This small molecule binds to this protein.
Small molecule (SMILES): CC(=O)N[C@@H]1[C@@H](O)[C@H](O)[C@@H](CO)O[C@H]1O

Binding-site contacts:
Ligand atom O5 contacts residue LYS117 of chain 1.C at 3.7 Å.
Ligand atom O7 contacts residue ASN103 of chain 1.C at 3.9 Å.
Ligand atom C5 contacts residue ASN103 of chain 1.C at 3.7 Å.
Ligand atom O5 contacts residue ASN103 of chain 1.C at 2.4 Å (h-bond).
Ligand atom C5 contacts residue LYS117 of chain 1.C at 4.0 Å.
Ligand atom C6 contacts residue LYS117 of chain 1.C at 4.0 Å.
Ligand atom C3 contacts residue ASN103 of chain 1.C at 3.8 Å.
Ligand atom C4 contacts residue ASN103 of chain 1.C at 4.2 Å.
Ligand atom C1 contacts residue LYS117 of chain 1.C at 4.3 Å.
Ligand atom C2 contacts residue ASN103 of chain 1.C at 2.5 Å.
Ligand atom N2 contacts residue ASN103 of chain 1.C at 2.9 Å (h-bond).
Ligand atom C1 contacts residue ASN103 of chain 1.C at 1.4 Å.
Ligand atom C7 contacts residue ASN103 of chain 1.C at 3.6 Å.

Sequence of chain 1.C:
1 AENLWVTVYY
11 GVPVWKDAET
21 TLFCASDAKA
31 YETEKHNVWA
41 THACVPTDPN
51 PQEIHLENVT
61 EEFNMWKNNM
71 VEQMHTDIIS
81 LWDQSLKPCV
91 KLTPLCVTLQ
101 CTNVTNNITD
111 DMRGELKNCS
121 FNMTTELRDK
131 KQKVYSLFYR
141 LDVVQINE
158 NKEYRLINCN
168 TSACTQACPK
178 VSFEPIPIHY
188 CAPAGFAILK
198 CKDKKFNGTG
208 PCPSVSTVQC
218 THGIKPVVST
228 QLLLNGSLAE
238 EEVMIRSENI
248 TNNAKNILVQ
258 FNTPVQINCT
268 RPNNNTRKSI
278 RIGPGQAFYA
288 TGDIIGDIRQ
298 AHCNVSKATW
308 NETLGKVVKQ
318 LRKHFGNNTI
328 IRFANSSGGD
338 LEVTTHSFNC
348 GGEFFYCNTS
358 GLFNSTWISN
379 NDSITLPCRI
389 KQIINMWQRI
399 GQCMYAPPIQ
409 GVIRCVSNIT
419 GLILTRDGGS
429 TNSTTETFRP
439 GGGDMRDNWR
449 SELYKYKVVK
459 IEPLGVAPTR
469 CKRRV